Sequence of chain 3.A:
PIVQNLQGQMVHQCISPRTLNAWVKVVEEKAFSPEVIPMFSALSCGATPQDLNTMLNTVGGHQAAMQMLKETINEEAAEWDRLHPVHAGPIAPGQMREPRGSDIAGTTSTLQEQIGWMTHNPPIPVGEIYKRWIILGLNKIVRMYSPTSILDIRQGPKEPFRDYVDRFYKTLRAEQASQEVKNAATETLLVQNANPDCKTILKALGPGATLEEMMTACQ

Binding-site contacts:
Ligand atom C08 contacts residue LYS70 of chain 3.A at 3.3 Å.
Ligand atom C17 contacts residue LYS70 of chain 3.A at 3.9 Å.
Ligand atom C06 contacts residue MET66 of chain 3.A at 4.0 Å (hydrophobic).
Ligand atom C04 contacts residue LYS70 of chain 3.A at 4.1 Å.
Ligand atom C14 contacts residue ASN74 of chain 3.A at 3.5 Å.
Ligand atom C03 contacts residue ASN57 of chain 3.A at 2.5 Å.
Ligand atom C10 contacts residue ASN53 of chain 3.A at 3.7 Å.
Ligand atom C05 contacts residue LYS70 of chain 3.A at 4.1 Å.
Ligand atom O01 contacts residue ASN57 of chain 3.A at 3.4 Å (h-bond).
Ligand atom C04 contacts residue LEU56 of chain 3.A at 4.2 Å (hydrophobic).
Ligand atom C08 contacts residue ILE73 of chain 3.A at 4.1 Å (hydrophobic).
Ligand atom N11 contacts residue TYR130 of chain 3.A at 3.7 Å.
Ligand atom C09 contacts residue LEU56 of chain 3.A at 4.2 Å (hydrophobic).
Ligand atom C05 contacts residue LEU56 of chain 3.A at 3.7 Å (hydrophobic).
Ligand atom C07 contacts residue LEU56 of chain 3.A at 4.1 Å (hydrophobic).
Ligand atom C09 contacts residue LYS70 of chain 3.A at 4.0 Å.
Ligand atom C12 contacts residue LYS70 of chain 3.A at 3.9 Å.
Ligand atom C03 contacts residue ASN53 of chain 3.A at 4.0 Å.
Ligand atom C08 contacts residue LEU56 of chain 3.A at 4.0 Å (hydrophobic).
Ligand atom C07 contacts residue MET66 of chain 3.A at 3.7 Å (hydrophobic).
Ligand atom C14 contacts residue ILE73 of chain 3.A at 4.1 Å (hydrophobic).
Ligand atom C13 contacts residue LYS70 of chain 3.A at 3.7 Å.
Ligand atom C04 contacts residue ASN57 of chain 3.A at 3.2 Å.
Ligand atom C15 contacts residue LYS70 of chain 3.A at 3.9 Å.
Ligand atom C07 contacts residue LYS70 of chain 3.A at 3.6 Å.
Ligand atom C02 contacts residue ASN53 of chain 3.A at 3.4 Å.
Ligand atom O01 contacts residue ASN53 of chain 3.A at 3.5 Å.
Ligand atom C15 contacts residue ASN74 of chain 3.A at 3.7 Å.
Ligand atom N11 contacts residue ASN53 of chain 3.A at 3.2 Å (h-bond).
Ligand atom C16 contacts residue LYS70 of chain 3.A at 3.9 Å.
Ligand atom C06 contacts residue LEU56 of chain 3.A at 3.8 Å (hydrophobic).
Ligand atom C16 contacts residue GLN179 of chain 4.A at 4.1 Å.
Ligand atom C06 contacts residue ASN57 of chain 3.A at 4.1 Å.
Ligand atom C14 contacts residue LYS70 of chain 3.A at 3.7 Å.
Ligand atom C05 contacts residue ASN57 of chain 3.A at 2.9 Å.
Ligand atom N11 contacts residue THR107 of chain 3.A at 4.2 Å.
Ligand atom C06 contacts residue LYS70 of chain 3.A at 4.0 Å.
Ligand atom C02 contacts residue ASN57 of chain 3.A at 3.7 Å.
Ligand atom C13 contacts residue ILE73 of chain 3.A at 3.9 Å (hydrophobic).
Ligand atom C10 contacts residue TYR130 of chain 3.A at 3.5 Å (hydrophobic).

Sequence of chain 4.A:
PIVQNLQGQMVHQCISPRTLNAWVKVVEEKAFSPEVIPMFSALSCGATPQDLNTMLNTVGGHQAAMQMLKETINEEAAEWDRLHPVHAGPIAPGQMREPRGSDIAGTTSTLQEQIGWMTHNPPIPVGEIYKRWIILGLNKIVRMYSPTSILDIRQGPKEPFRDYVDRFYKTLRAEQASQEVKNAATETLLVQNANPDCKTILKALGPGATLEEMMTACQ

This small molecule binds to this protein.
Small molecule (SMILES): O=C1Cc2ccccc2[C@H](c2ccccc2)N1